Sequence of chain 1.A:
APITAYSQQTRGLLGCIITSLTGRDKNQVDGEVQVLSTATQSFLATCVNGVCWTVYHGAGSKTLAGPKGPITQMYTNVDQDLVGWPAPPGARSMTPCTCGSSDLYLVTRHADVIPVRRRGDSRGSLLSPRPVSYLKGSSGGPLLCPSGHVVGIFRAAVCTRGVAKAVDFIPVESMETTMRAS

Binding-site contacts:
Ligand atom C46 contacts residue ARG155 of chain 1.A at 3.4 Å.
Ligand atom N51 contacts residue HIS57 of chain 1.A at 3.4 Å.
Ligand atom O1 contacts residue HIS57 of chain 1.A at 2.8 Å (h-bond).
Ligand atom C10 contacts residue HIS57 of chain 1.A at 3.6 Å.
Ligand atom C32 contacts residue VAL158 of chain 1.A at 3.6 Å (hydrophobic).
Ligand atom C13 contacts residue HIS57 of chain 1.A at 3.5 Å.
Ligand atom O45 contacts residue ARG155 of chain 1.A at 3.3 Å.
Ligand atom C48 contacts residue ASP81 of chain 1.A at 3.5 Å.
Ligand atom O18 contacts residue ALA156 of chain 1.A at 3.2 Å.
Ligand atom O3 contacts residue SER139 of chain 1.A at 3.6 Å.
Ligand atom C40 contacts residue ALA156 of chain 1.A at 3.6 Å (hydrophobic).
Ligand atom O27 contacts residue ALA157 of chain 1.A at 3.4 Å (h-bond).
Ligand atom C31 contacts residue ARG123 of chain 1.A at 3.4 Å.
Ligand atom C5 contacts residue PHE154 of chain 1.A at 3.3 Å (hydrophobic).
Ligand atom C12 contacts residue ARG155 of chain 1.A at 3.5 Å.
Ligand atom N9 contacts residue HIS57 of chain 1.A at 3.3 Å (h-bond).
Ligand atom O1 contacts residue SER139 of chain 1.A at 3.5 Å (h-bond).
Ligand atom C46 contacts residue ASP168 of chain 1.A at 3.6 Å.
Ligand atom O18 contacts residue ALA157 of chain 1.A at 2.9 Å (h-bond).
Ligand atom C31 contacts residue ASP168 of chain 1.A at 3.7 Å.
Ligand atom O3 contacts residue LYS136 of chain 1.A at 3.5 Å.
Ligand atom N9 contacts residue ARG155 of chain 1.A at 2.9 Å (salt-bridge).
Ligand atom O54 contacts residue TYR56 of chain 1.A at 3.6 Å.
Ligand atom C22 contacts residue ALA157 of chain 1.A at 3.6 Å (hydrophobic).
Ligand atom C2 contacts residue SER139 of chain 1.A at 3.5 Å.
Ligand atom N37 contacts residue ASP81 of chain 1.A at 3.6 Å (salt-bridge).
Ligand atom C36 contacts residue ASP81 of chain 1.A at 3.5 Å.
Ligand atom C7 contacts residue LYS136 of chain 1.A at 3.6 Å.
Ligand atom S49 contacts residue TYR56 of chain 1.A at 3.7 Å.
Ligand atom N24 contacts residue ALA157 of chain 1.A at 3.0 Å (h-bond).
Ligand atom BR44 contacts residue ASP79 of chain 1.A at 3.0 Å.
Ligand atom C21 contacts residue LYS136 of chain 1.A at 3.5 Å.
Ligand atom C48 contacts residue VAL78 of chain 1.A at 3.5 Å (hydrophobic).
Ligand atom C7 contacts residue LEU135 of chain 1.A at 3.6 Å (hydrophobic).
Ligand atom C42 contacts residue ARG155 of chain 1.A at 3.5 Å.
Ligand atom O11 contacts residue LYS136 of chain 1.A at 3.0 Å (salt-bridge).
Ligand atom C22 contacts residue CYS159 of chain 1.A at 3.6 Å (hydrophobic).
Ligand atom C47 contacts residue ASP81 of chain 1.A at 3.6 Å.
Ligand atom C28 contacts residue ALA156 of chain 1.A at 3.6 Å (hydrophobic).
Ligand atom O3 contacts residue GLY137 of chain 1.A at 2.9 Å (h-bond).

A protein and the small-molecule ligand that binds it are described below.
Small molecule (SMILES): C=C[C@@H]1C[C@]1(NC(=O)[C@@H]1C[C@@H](Oc2cc(-c3csc(NC(=O)C(C)C)n3)nc3c(Br)c(OC)ccc23)CN1C(=O)[C@@H](NC(=O)OC1CCCC1)C(C)(C)C)C(=O)O